A protein and the small-molecule ligand that binds it are described below.
Small molecule (SMILES): CC(=O)N[C@H]1[C@H](O[C@H]2[C@H](O)[C@@H](NC(C)=O)CO[C@@H]2CO)O[C@H](CO)[C@@H](O)[C@@H]1O

Sequence of chain 1.B:
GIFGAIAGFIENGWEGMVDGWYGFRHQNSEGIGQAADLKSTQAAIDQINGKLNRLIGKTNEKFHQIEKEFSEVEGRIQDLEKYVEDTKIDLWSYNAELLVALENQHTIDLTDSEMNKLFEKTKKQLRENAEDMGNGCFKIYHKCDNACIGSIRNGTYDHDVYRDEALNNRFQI

Sequence of chain 1.A:
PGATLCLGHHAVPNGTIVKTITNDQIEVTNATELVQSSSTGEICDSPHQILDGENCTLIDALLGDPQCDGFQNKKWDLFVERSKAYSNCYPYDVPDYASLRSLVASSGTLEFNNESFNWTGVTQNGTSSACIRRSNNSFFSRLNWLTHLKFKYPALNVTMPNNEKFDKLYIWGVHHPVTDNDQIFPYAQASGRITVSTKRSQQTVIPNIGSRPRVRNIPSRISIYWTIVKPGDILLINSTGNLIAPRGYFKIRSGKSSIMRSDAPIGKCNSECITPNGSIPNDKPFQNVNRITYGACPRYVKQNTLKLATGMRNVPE

Binding-site contacts:
Ligand atom C8 contacts residue SER37 of chain 1.A at 3.8 Å.
Ligand atom C6 contacts residue GLU69 of chain 1.B at 4.2 Å.
Ligand atom C8 contacts residue ASN277 of chain 1.A at 4.4 Å.
Ligand atom O5 contacts residue ASN277 of chain 1.A at 2.4 Å (h-bond).
Ligand atom C5 contacts residue ASN290 of chain 1.A at 4.0 Å.
Ligand atom N2 contacts residue VAL289 of chain 1.A at 3.7 Å.
Ligand atom O7 contacts residue ASN277 of chain 1.A at 3.1 Å (h-bond).
Ligand atom C1 contacts residue VAL289 of chain 1.A at 3.7 Å (hydrophobic).
Ligand atom C1 contacts residue ASN290 of chain 1.A at 4.2 Å.
Ligand atom C2 contacts residue ASN277 of chain 1.A at 2.5 Å.
Ligand atom C1 contacts residue ASN277 of chain 1.A at 1.4 Å.
Ligand atom C7 contacts residue VAL289 of chain 1.A at 4.5 Å (hydrophobic).
Ligand atom C2 contacts residue VAL289 of chain 1.A at 4.1 Å (hydrophobic).
Ligand atom C5 contacts residue ASN277 of chain 1.A at 3.6 Å.
Ligand atom C3 contacts residue ASN277 of chain 1.A at 3.8 Å.
Ligand atom C7 contacts residue ASN277 of chain 1.A at 3.2 Å.
Ligand atom O5 contacts residue ASN290 of chain 1.A at 3.9 Å.
Ligand atom C8 contacts residue GLU69 of chain 1.B at 4.4 Å.
Ligand atom C3 contacts residue VAL289 of chain 1.A at 4.2 Å (hydrophobic).
Ligand atom N2 contacts residue ASN277 of chain 1.A at 2.9 Å (h-bond).
Ligand atom C8 contacts residue VAL289 of chain 1.A at 4.1 Å (hydrophobic).
Ligand atom C6 contacts residue ASN290 of chain 1.A at 4.1 Å.
Ligand atom C4 contacts residue ASN277 of chain 1.A at 4.3 Å.